Binding-site contacts:
Ligand atom C1 contacts residue ASN23 of chain 1.C at 1.5 Å.
Ligand atom C4 contacts residue ASN23 of chain 1.C at 4.1 Å.
Ligand atom C5 contacts residue ASN23 of chain 1.C at 3.5 Å.
Ligand atom N2 contacts residue ASN23 of chain 1.C at 3.2 Å (h-bond).
Ligand atom C3 contacts residue ASN23 of chain 1.C at 3.8 Å.
Ligand atom O5 contacts residue ASN23 of chain 1.C at 2.6 Å (h-bond).
Ligand atom O6 contacts residue ASN23 of chain 1.C at 4.5 Å.
Ligand atom O7 contacts residue ASN23 of chain 1.C at 4.1 Å.
Ligand atom C6 contacts residue ASN23 of chain 1.C at 3.5 Å.
Ligand atom C7 contacts residue ASN23 of chain 1.C at 3.9 Å.
Ligand atom C2 contacts residue ASN23 of chain 1.C at 2.6 Å.

This protein binds this small molecule.
Small molecule (SMILES): CC(=O)N[C@@H]1[C@@H](O)[C@H](O)[C@@H](CO)O[C@H]1O

Sequence of chain 1.C:
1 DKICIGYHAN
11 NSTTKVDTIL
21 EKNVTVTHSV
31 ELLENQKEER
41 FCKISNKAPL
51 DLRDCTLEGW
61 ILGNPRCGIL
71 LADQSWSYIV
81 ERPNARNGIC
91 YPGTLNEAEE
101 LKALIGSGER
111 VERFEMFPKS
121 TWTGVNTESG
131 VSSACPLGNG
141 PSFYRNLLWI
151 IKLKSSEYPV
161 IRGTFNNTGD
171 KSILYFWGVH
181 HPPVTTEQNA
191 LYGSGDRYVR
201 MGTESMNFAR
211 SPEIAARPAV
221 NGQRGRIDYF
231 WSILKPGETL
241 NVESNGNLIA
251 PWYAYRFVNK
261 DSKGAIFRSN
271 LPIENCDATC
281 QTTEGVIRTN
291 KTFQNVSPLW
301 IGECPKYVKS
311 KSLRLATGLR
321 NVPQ